Sequence of chain 1.B:
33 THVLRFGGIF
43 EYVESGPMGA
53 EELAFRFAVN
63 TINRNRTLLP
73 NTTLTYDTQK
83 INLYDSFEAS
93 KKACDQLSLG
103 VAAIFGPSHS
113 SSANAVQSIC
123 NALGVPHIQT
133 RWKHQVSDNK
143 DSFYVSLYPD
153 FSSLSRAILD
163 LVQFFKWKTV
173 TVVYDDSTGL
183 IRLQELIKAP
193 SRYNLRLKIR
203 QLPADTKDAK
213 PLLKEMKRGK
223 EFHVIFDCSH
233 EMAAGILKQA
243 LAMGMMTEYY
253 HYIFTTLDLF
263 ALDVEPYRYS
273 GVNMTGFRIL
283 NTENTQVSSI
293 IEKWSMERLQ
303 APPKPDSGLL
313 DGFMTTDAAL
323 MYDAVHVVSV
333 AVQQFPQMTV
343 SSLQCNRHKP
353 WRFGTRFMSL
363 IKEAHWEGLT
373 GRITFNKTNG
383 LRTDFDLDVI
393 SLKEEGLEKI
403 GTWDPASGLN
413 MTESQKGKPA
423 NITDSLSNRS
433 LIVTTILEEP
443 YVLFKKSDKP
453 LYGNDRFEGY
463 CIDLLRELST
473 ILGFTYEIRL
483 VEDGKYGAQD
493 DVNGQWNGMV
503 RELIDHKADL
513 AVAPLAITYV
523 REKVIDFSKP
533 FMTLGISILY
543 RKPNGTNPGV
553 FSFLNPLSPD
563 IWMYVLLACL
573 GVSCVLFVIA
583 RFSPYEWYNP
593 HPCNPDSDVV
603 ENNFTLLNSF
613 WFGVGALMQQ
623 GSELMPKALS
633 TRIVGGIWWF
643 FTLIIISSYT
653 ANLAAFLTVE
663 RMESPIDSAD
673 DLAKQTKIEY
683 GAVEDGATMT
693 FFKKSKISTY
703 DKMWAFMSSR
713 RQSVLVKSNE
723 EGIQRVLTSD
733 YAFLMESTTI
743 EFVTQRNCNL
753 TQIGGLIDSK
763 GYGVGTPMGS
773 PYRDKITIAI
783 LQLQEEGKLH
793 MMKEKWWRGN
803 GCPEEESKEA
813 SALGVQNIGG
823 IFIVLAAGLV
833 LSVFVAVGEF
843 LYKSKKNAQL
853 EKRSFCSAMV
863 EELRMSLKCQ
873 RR

This protein binds this small molecule.
Small molecule (SMILES): CC(=O)N[C@@H]1[C@@H](O)[C@H](O)[C@@H](CO)O[C@H]1O

Binding-site contacts:
Ligand atom C8 contacts residue ASN378 of chain 1.B at 4.3 Å.
Ligand atom C3 contacts residue THR380 of chain 1.B at 3.7 Å.
Ligand atom C7 contacts residue ASN381 of chain 1.B at 4.1 Å.
Ligand atom C4 contacts residue NAG2 of chain 1.P at 3.7 Å.
Ligand atom C5 contacts residue ASN378 of chain 1.B at 3.7 Å.
Ligand atom O3 contacts residue ASN378 of chain 1.B at 3.8 Å.
Ligand atom C3 contacts residue ASN378 of chain 1.B at 3.7 Å.
Ligand atom C1 contacts residue THR380 of chain 1.B at 4.5 Å.
Ligand atom O3 contacts residue NAG2 of chain 1.P at 3.1 Å (h-bond).
Ligand atom O3 contacts residue THR380 of chain 1.B at 3.0 Å (h-bond).
Ligand atom C2 contacts residue THR380 of chain 1.B at 3.6 Å.
Ligand atom O4 contacts residue NAG2 of chain 1.P at 3.6 Å (h-bond).
Ligand atom N2 contacts residue THR385 of chain 1.B at 4.4 Å.
Ligand atom O7 contacts residue ASN378 of chain 1.B at 4.3 Å.
Ligand atom C7 contacts residue ASN378 of chain 1.B at 3.7 Å.
Ligand atom C4 contacts residue ASN378 of chain 1.B at 4.3 Å.
Ligand atom C1 contacts residue THR385 of chain 1.B at 4.4 Å.
Ligand atom O5 contacts residue ASN378 of chain 1.B at 2.4 Å (h-bond).
Ligand atom O7 contacts residue THR380 of chain 1.B at 3.8 Å.
Ligand atom N2 contacts residue ASN378 of chain 1.B at 3.0 Å (h-bond).
Ligand atom C2 contacts residue ASN378 of chain 1.B at 2.6 Å.
Ligand atom O7 contacts residue ASN381 of chain 1.B at 3.6 Å (h-bond).
Ligand atom C3 contacts residue NAG2 of chain 1.P at 3.7 Å.
Ligand atom O4 contacts residue MAN1 of chain 1.P at 3.9 Å.
Ligand atom C1 contacts residue ASN378 of chain 1.B at 1.5 Å.